This small molecule binds to this protein.
Small molecule (SMILES): Nc1ncnc2c1ncn2[C@@H]1O[C@H](CO[P](=O)(O)O[P](=O)(O)CP(=O)(O)O)[C@@H](O)[C@H]1O

Sequence of chain 1.F:
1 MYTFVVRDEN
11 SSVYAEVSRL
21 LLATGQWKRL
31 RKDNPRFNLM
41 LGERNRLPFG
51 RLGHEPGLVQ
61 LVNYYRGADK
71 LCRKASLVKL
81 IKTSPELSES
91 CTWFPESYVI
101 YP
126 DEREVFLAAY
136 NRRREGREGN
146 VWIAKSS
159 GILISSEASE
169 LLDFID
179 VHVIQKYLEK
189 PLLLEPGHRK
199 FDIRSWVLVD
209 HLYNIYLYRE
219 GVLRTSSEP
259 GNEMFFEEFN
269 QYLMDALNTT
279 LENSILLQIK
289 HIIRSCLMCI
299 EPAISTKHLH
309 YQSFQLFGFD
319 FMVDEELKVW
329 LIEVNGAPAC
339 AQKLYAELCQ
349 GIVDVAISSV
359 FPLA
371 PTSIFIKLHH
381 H

Binding-site contacts:
Ligand atom C8 contacts residue ILE148 of chain 1.F at 3.9 Å (hydrophobic).
Ligand atom O2G contacts residue ARG222 of chain 1.F at 3.8 Å.
Ligand atom N1 contacts residue LEU186 of chain 1.F at 2.8 Å (h-bond).
Ligand atom N3 contacts residue LYS198 of chain 1.F at 3.2 Å (salt-bridge).
Ligand atom N7 contacts residue GLN183 of chain 1.F at 3.6 Å.
Ligand atom N6 contacts residue LYS184 of chain 1.F at 2.6 Å (salt-bridge).
Ligand atom O3G contacts residue GLU331 of chain 1.F at 3.4 Å (salt-bridge).
Ligand atom O3' contacts residue ASP200 of chain 1.F at 2.7 Å (salt-bridge).
Ligand atom C2 contacts residue LEU186 of chain 1.F at 3.1 Å (hydrophobic).
Ligand atom N7 contacts residue LYS150 of chain 1.F at 3.5 Å (salt-bridge).
Ligand atom C2 contacts residue MET320 of chain 1.F at 3.6 Å (hydrophobic).
Ligand atom N1 contacts residue TYR185 of chain 1.F at 3.4 Å.
Ligand atom O2G contacts residue ASP318 of chain 1.F at 3.3 Å (salt-bridge).
Ligand atom C5' contacts residue ILE330 of chain 1.F at 3.5 Å (hydrophobic).
Ligand atom C2' contacts residue MET320 of chain 1.F at 3.9 Å (hydrophobic).
Ligand atom O3G contacts residue ASN333 of chain 1.F at 3.3 Å (h-bond).
Ligand atom C5 contacts residue ILE330 of chain 1.F at 3.9 Å (hydrophobic).
Ligand atom C8 contacts residue ILE330 of chain 1.F at 3.9 Å (hydrophobic).
Ligand atom O3G contacts residue ARG202 of chain 1.F at 3.9 Å.
Ligand atom O1B contacts residue GLU331 of chain 1.F at 2.6 Å (salt-bridge).
Ligand atom O2G contacts residue GLU331 of chain 1.F at 3.2 Å (salt-bridge).
Ligand atom O5' contacts residue LYS150 of chain 1.F at 3.6 Å.
Ligand atom C6 contacts residue LYS184 of chain 1.F at 3.4 Å.
Ligand atom O3G contacts residue ASP318 of chain 1.F at 3.5 Å (salt-bridge).
Ligand atom PB contacts residue GLU331 of chain 1.F at 3.6 Å.
Ligand atom O1G contacts residue ARG222 of chain 1.F at 3.0 Å (salt-bridge).
Ligand atom O1A contacts residue GLU331 of chain 1.F at 2.5 Å (salt-bridge).
Ligand atom N3 contacts residue TYR185 of chain 1.F at 3.7 Å.
Ligand atom C8 contacts residue LYS150 of chain 1.F at 3.5 Å.
Ligand atom PA contacts residue GLU331 of chain 1.F at 3.5 Å.
Ligand atom C2 contacts residue TYR185 of chain 1.F at 3.6 Å (hydrophobic).
Ligand atom PG contacts residue GLU331 of chain 1.F at 3.9 Å.
Ligand atom N6 contacts residue GLN183 of chain 1.F at 3.2 Å (h-bond).
Ligand atom C2 contacts residue LYS198 of chain 1.F at 3.7 Å.
Ligand atom O1A contacts residue LYS74 of chain 1.F at 3.1 Å (salt-bridge).
Ligand atom O1A contacts residue LYS150 of chain 1.F at 3.7 Å.
Ligand atom O3A contacts residue GLU331 of chain 1.F at 3.5 Å (salt-bridge).
Ligand atom O1B contacts residue LYS74 of chain 1.F at 3.8 Å.
Ligand atom N3 contacts residue MET320 of chain 1.F at 3.6 Å.
Ligand atom N1 contacts residue LYS184 of chain 1.F at 3.5 Å (salt-bridge).